A protein and the small-molecule ligand that binds it are described below.
Small molecule (SMILES): N[C@@H](CCC(=O)O)C(=O)O

Binding-site contacts:
Ligand atom OXT contacts residue EDO1 of chain 1.AA at 3.8 Å.
Ligand atom CB contacts residue GLU217 of chain 1.D at 4.1 Å.
Ligand atom CD contacts residue TRP223 of chain 1.D at 3.7 Å (hydrophobic).
Ligand atom N contacts residue NA1 of chain 1.Z at 4.0 Å.
Ligand atom N contacts residue ASP189 of chain 1.D at 3.6 Å (salt-bridge).
Ligand atom CD contacts residue PHE130 of chain 1.D at 3.9 Å (hydrophobic).
Ligand atom CG contacts residue GLU217 of chain 1.D at 3.5 Å.
Ligand atom N contacts residue ASP191 of chain 1.D at 4.0 Å.
Ligand atom OE2 contacts residue TRP223 of chain 1.D at 3.0 Å (h-bond).
Ligand atom N contacts residue ASP216 of chain 1.D at 2.7 Å (salt-bridge).
Ligand atom C contacts residue NA1 of chain 1.Z at 4.0 Å.
Ligand atom N contacts residue GLU217 of chain 1.D at 2.7 Å (salt-bridge).
Ligand atom OXT contacts residue NA1 of chain 1.Z at 2.9 Å (h-bond).
Ligand atom OXT contacts residue ASP216 of chain 1.D at 3.4 Å (salt-bridge).
Ligand atom OXT contacts residue GLU217 of chain 1.D at 3.1 Å (salt-bridge).
Ligand atom C contacts residue ASP216 of chain 1.D at 4.0 Å.
Ligand atom C contacts residue GLU217 of chain 1.D at 3.6 Å.
Ligand atom CB contacts residue PHE130 of chain 1.D at 4.1 Å (hydrophobic).
Ligand atom CG contacts residue TRP223 of chain 1.D at 4.0 Å (hydrophobic).
Ligand atom CA contacts residue ASP216 of chain 1.D at 3.7 Å.
Ligand atom OE1 contacts residue PHE130 of chain 1.D at 3.3 Å.
Ligand atom CA contacts residue GLU217 of chain 1.D at 3.6 Å.
Ligand atom OE2 contacts residue LYS222 of chain 1.D at 3.8 Å.

Sequence of chain 1.D:
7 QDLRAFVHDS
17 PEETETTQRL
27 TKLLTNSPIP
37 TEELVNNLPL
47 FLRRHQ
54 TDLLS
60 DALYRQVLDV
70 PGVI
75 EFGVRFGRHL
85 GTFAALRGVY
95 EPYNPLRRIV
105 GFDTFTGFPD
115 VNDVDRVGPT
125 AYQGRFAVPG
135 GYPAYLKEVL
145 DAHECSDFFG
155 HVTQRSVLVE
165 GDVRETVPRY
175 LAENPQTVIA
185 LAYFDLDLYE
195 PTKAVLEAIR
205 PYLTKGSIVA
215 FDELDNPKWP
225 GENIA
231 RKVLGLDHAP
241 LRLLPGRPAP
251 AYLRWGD